Sequence of chain 1.A:
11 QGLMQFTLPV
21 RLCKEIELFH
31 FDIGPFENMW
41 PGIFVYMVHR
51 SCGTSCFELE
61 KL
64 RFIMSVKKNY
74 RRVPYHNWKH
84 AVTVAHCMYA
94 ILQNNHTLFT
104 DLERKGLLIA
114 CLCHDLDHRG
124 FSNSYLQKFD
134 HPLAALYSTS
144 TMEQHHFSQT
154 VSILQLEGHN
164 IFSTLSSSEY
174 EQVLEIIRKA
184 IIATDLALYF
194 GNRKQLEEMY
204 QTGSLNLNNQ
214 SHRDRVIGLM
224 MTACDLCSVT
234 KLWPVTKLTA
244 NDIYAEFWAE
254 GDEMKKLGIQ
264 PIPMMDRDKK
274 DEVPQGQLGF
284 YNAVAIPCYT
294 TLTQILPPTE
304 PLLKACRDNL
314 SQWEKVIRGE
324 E

The small molecule below binds the protein below.
Small molecule (SMILES): Cc1cccc(Oc2nc(N3CCN(c4ccccn4)CC3)nc3[nH]cnc23)c1

Binding-site contacts:
Ligand atom C29 contacts residue GLU275 of chain 1.A at 3.5 Å.
Ligand atom N18 contacts residue TYR247 of chain 1.A at 3.6 Å.
Ligand atom C15 contacts residue PHE250 of chain 1.A at 3.1 Å (hydrophobic).
Ligand atom C26 contacts residue GLN280 of chain 1.A at 3.6 Å.
Ligand atom C27 contacts residue VAL276 of chain 1.A at 3.4 Å (hydrophobic).
Ligand atom C14 contacts residue ILE246 of chain 1.A at 3.4 Å (hydrophobic).
Ligand atom C4 contacts residue MET267 of chain 1.A at 3.6 Å (hydrophobic).
Ligand atom O13 contacts residue PHE250 of chain 1.A at 3.7 Å.
Ligand atom C29 contacts residue VAL276 of chain 1.A at 3.7 Å (hydrophobic).
Ligand atom N20 contacts residue TYR247 of chain 1.A at 2.6 Å (h-bond).
Ligand atom C5 contacts residue PHE283 of chain 1.A at 3.7 Å (hydrophobic).
Ligand atom N1 contacts residue PHE283 of chain 1.A at 3.3 Å.
Ligand atom C19 contacts residue GLY279 of chain 1.A at 3.7 Å.
Ligand atom C17 contacts residue VAL232 of chain 1.A at 3.6 Å (hydrophobic).
Ligand atom C26 contacts residue GLY279 of chain 1.A at 3.4 Å.
Ligand atom C23 contacts residue GLY279 of chain 1.A at 3.4 Å.
Ligand atom C14 contacts residue GLN280 of chain 1.A at 3.4 Å.
Ligand atom C23 contacts residue GLN280 of chain 1.A at 3.6 Å.
Ligand atom C4 contacts residue PHE283 of chain 1.A at 3.5 Å (hydrophobic).
Ligand atom C29 contacts residue PRO266 of chain 1.A at 3.7 Å (hydrophobic).
Ligand atom C14 contacts residue TYR247 of chain 1.A at 3.7 Å (hydrophobic).
Ligand atom C15 contacts residue ILE246 of chain 1.A at 3.5 Å (hydrophobic).
Ligand atom C22 contacts residue GLY279 of chain 1.A at 3.7 Å.
Ligand atom C28 contacts residue GLU275 of chain 1.A at 3.7 Å.
Ligand atom N3 contacts residue MET267 of chain 1.A at 3.2 Å.
Ligand atom C5 contacts residue MET267 of chain 1.A at 3.5 Å (hydrophobic).
Ligand atom C2 contacts residue PHE283 of chain 1.A at 3.4 Å (hydrophobic).
Ligand atom C16 contacts residue GLN280 of chain 1.A at 3.2 Å.
Ligand atom N18 contacts residue GLY279 of chain 1.A at 3.6 Å.
Ligand atom C19 contacts residue TYR247 of chain 1.A at 3.5 Å (hydrophobic).
Ligand atom C6 contacts residue MET267 of chain 1.A at 3.3 Å (hydrophobic).
Ligand atom N3 contacts residue PHE283 of chain 1.A at 3.6 Å.
Ligand atom C27 contacts residue TYR247 of chain 1.A at 3.4 Å (hydrophobic).
Ligand atom C16 contacts residue ILE246 of chain 1.A at 3.6 Å (hydrophobic).
Ligand atom C23 contacts residue TYR247 of chain 1.A at 2.7 Å (hydrophobic).
Ligand atom C29 contacts residue LYS272 of chain 1.A at 3.6 Å.
Ligand atom N21 contacts residue GLY279 of chain 1.A at 3.4 Å (h-bond).
Ligand atom C26 contacts residue PHE283 of chain 1.A at 3.7 Å (hydrophobic).
Ligand atom N21 contacts residue PHE283 of chain 1.A at 3.5 Å.
Ligand atom C12 contacts residue ILE246 of chain 1.A at 3.7 Å (hydrophobic).